Sequence of chain 1.D:
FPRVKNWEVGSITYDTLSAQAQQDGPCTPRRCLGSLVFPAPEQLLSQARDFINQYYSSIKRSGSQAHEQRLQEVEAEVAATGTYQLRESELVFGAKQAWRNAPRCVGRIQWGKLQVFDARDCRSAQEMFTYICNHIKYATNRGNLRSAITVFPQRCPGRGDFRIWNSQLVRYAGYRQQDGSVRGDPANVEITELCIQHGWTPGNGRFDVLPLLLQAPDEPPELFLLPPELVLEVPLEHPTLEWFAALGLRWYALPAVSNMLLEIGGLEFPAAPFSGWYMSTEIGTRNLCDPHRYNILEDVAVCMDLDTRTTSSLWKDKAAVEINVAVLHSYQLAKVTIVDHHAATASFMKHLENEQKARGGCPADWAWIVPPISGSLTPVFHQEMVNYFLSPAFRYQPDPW

The small molecule below binds the protein below.
Small molecule (SMILES): Cc1cc(CCc2cc(CCN(C)C)cc(F)c2F)nc(N)n1

Binding-site contacts:
Ligand atom C18 contacts residue HEM1 of chain 1.FA at 3.3 Å.
Ligand atom C11 contacts residue HEM1 of chain 1.FA at 3.6 Å.
Ligand atom C07 contacts residue GLY315 of chain 1.D at 3.5 Å.
Ligand atom C07 contacts residue PRO294 of chain 1.D at 3.8 Å (hydrophobic).
Ligand atom C08 contacts residue HEM1 of chain 1.FA at 3.4 Å.
Ligand atom N01 contacts residue GLU321 of chain 1.D at 2.8 Å (salt-bridge).
Ligand atom F11 contacts residue VAL296 of chain 1.D at 3.1 Å.
Ligand atom C02 contacts residue GLU321 of chain 1.D at 3.5 Å.
Ligand atom C07 contacts residue PHE313 of chain 1.D at 3.6 Å (hydrophobic).
Ligand atom N03 contacts residue HEM1 of chain 1.FA at 3.3 Å (h-bond).
Ligand atom F12 contacts residue TYR435 of chain 1.D at 3.8 Å.
Ligand atom N03 contacts residue PRO294 of chain 1.D at 3.8 Å.
Ligand atom C13 contacts residue HEM1 of chain 1.FA at 3.4 Å.
Ligand atom C06 contacts residue HEM1 of chain 1.FA at 3.7 Å.
Ligand atom F12 contacts residue HEM1 of chain 1.FA at 2.2 Å.
Ligand atom C04 contacts residue HEM1 of chain 1.FA at 3.7 Å.
Ligand atom N19 contacts residue HEM1 of chain 1.FA at 3.4 Å (h-bond).
Ligand atom N01 contacts residue HEM1 of chain 1.FA at 3.6 Å.
Ligand atom N02 contacts residue GLU321 of chain 1.D at 2.6 Å (salt-bridge).
Ligand atom C18 contacts residue H4B1 of chain 1.GA at 3.5 Å.
Ligand atom C05 contacts residue VAL296 of chain 1.D at 3.6 Å (hydrophobic).
Ligand atom C15 contacts residue HEM1 of chain 1.FA at 3.0 Å.
Ligand atom N02 contacts residue PRO294 of chain 1.D at 3.8 Å.
Ligand atom C12 contacts residue HEM1 of chain 1.FA at 2.8 Å.
Ligand atom C08 contacts residue GLU321 of chain 1.D at 3.6 Å.
Ligand atom N02 contacts residue TYR317 of chain 1.D at 3.7 Å.
Ligand atom C02 contacts residue TRP316 of chain 1.D at 3.8 Å (hydrophobic).
Ligand atom C16 contacts residue HEM1 of chain 1.FA at 3.3 Å.
Ligand atom N02 contacts residue TRP316 of chain 1.D at 2.7 Å (h-bond).
Ligand atom F11 contacts residue HEM1 of chain 1.FA at 3.3 Å.
Ligand atom N02 contacts residue HEM1 of chain 1.FA at 3.5 Å.
Ligand atom C02 contacts residue HEM1 of chain 1.FA at 3.5 Å.
Ligand atom C21 contacts residue ASN326 of chain 1.D at 3.5 Å.
Ligand atom C07 contacts residue HEM1 of chain 1.FA at 3.4 Å.
Ligand atom C09 contacts residue HEM1 of chain 1.FA at 3.3 Å.
Ligand atom C20 contacts residue ARG325 of chain 1.D at 3.3 Å.
Ligand atom C21 contacts residue ARG332 of chain 1.D at 3.4 Å.
Ligand atom C06 contacts residue GLU321 of chain 1.D at 3.6 Å.
Ligand atom C20 contacts residue H4B1 of chain 1.GA at 3.5 Å.
Ligand atom C20 contacts residue HEM1 of chain 1.FA at 3.6 Å.